This protein binds this small molecule.
Small molecule (SMILES): O=C(N1CCc2ccc(O)cc2C1)C(F)(F)F

Binding-site contacts:
Ligand atom CAG contacts residue LEU83 of chain 1.A at 4.0 Å (hydrophobic).
Ligand atom CAN contacts residue LEU83 of chain 1.A at 4.3 Å (hydrophobic).
Ligand atom CAG contacts residue MET80 of chain 1.A at 4.2 Å (hydrophobic).
Ligand atom OAA contacts residue LEU38 of chain 1.A at 4.2 Å.
Ligand atom OAB contacts residue GLU45 of chain 1.A at 2.1 Å (salt-bridge).
Ligand atom FAC contacts residue GLY212 of chain 1.A at 3.3 Å.
Ligand atom CAH contacts residue ALA42 of chain 1.A at 3.7 Å (hydrophobic).
Ligand atom FAD contacts residue ILE113 of chain 1.A at 3.4 Å.
Ligand atom CAM contacts residue PHE96 of chain 1.A at 4.2 Å (hydrophobic).
Ligand atom OAB contacts residue ALA42 of chain 1.A at 3.6 Å.
Ligand atom CAI contacts residue LEU83 of chain 1.A at 4.1 Å (hydrophobic).
Ligand atom CAH contacts residue LEU38 of chain 1.A at 3.6 Å (hydrophobic).
Ligand atom CAO contacts residue PHE96 of chain 1.A at 3.7 Å (hydrophobic).
Ligand atom FAE contacts residue HIS215 of chain 1.A at 3.9 Å.
Ligand atom FAE contacts residue GLY212 of chain 1.A at 3.5 Å.
Ligand atom CAG contacts residue PHE96 of chain 1.A at 4.2 Å (hydrophobic).
Ligand atom CAH contacts residue PHE96 of chain 1.A at 4.1 Å (hydrophobic).
Ligand atom CAF contacts residue LEU79 of chain 1.A at 3.7 Å (hydrophobic).
Ligand atom CAJ contacts residue PHE96 of chain 1.A at 4.3 Å (hydrophobic).
Ligand atom CAQ contacts residue GLY212 of chain 1.A at 4.2 Å.
Ligand atom FAC contacts residue MET76 of chain 1.A at 3.9 Å.
Ligand atom FAD contacts residue ILE116 of chain 1.A at 3.9 Å.
Ligand atom CAN contacts residue PHE96 of chain 1.A at 3.8 Å (hydrophobic).
Ligand atom CAM contacts residue ALA42 of chain 1.A at 4.1 Å (hydrophobic).
Ligand atom CAF contacts residue GLU45 of chain 1.A at 3.2 Å.
Ligand atom CAH contacts residue GLU45 of chain 1.A at 4.3 Å.
Ligand atom CAM contacts residue GLU45 of chain 1.A at 3.0 Å.
Ligand atom CAK contacts residue LEU38 of chain 1.A at 4.0 Å (hydrophobic).
Ligand atom CAJ contacts residue MET80 of chain 1.A at 4.2 Å (hydrophobic).
Ligand atom CAI contacts residue PHE96 of chain 1.A at 4.2 Å (hydrophobic).
Ligand atom CAM contacts residue LEU41 of chain 1.A at 4.2 Å (hydrophobic).
Ligand atom OAA contacts residue MET35 of chain 1.A at 4.2 Å.
Ligand atom FAC contacts residue MET80 of chain 1.A at 3.8 Å.
Ligand atom OAA contacts residue LEU216 of chain 1.A at 4.2 Å.
Ligand atom CAI contacts residue MET80 of chain 1.A at 3.9 Å (hydrophobic).
Ligand atom CAQ contacts residue ILE113 of chain 1.A at 4.3 Å (hydrophobic).
Ligand atom FAC contacts residue ILE116 of chain 1.A at 4.3 Å.
Ligand atom CAK contacts residue PHE96 of chain 1.A at 4.0 Å (hydrophobic).
Ligand atom CAG contacts residue LEU79 of chain 1.A at 3.7 Å (hydrophobic).
Ligand atom OAB contacts residue LEU41 of chain 1.A at 3.1 Å.

Sequence of chain 1.A:
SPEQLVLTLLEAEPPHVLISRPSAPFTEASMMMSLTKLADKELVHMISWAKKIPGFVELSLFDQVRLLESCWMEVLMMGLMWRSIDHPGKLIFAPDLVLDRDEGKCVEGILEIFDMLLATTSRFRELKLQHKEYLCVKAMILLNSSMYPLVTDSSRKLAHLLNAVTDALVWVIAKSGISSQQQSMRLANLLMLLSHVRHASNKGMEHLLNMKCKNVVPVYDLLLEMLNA